Sequence of chain 6.C:
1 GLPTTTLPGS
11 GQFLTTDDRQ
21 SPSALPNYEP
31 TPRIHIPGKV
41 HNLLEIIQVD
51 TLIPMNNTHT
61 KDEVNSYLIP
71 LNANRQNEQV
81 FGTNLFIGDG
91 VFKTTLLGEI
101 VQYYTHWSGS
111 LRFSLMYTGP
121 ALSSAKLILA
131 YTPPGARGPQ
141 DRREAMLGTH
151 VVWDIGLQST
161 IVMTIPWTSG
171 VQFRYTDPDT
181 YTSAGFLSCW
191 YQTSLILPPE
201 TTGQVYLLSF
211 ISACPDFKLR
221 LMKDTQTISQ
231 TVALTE

Binding-site contacts:
Ligand atom C6B contacts residue TYR128 of chain 5.A at 3.8 Å (hydrophobic).
Ligand atom N3A contacts residue PHE186 of chain 5.A at 3.9 Å.
Ligand atom N3A contacts residue PRO174 of chain 5.A at 3.7 Å.
Ligand atom CL1 contacts residue ILE104 of chain 5.A at 3.5 Å.
Ligand atom C2C contacts residue TYR128 of chain 5.A at 3.8 Å (hydrophobic).
Ligand atom C5C contacts residue TYR152 of chain 5.A at 3.9 Å (hydrophobic).
Ligand atom C4B contacts residue TYR152 of chain 5.A at 3.8 Å (hydrophobic).
Ligand atom C5A contacts residue ALA150 of chain 5.A at 3.9 Å (hydrophobic).
Ligand atom C3B contacts residue TYR152 of chain 5.A at 3.7 Å (hydrophobic).
Ligand atom C2B contacts residue TYR152 of chain 5.A at 3.8 Å (hydrophobic).
Ligand atom C5A contacts residue MET224 of chain 5.A at 3.5 Å (hydrophobic).
Ligand atom C5C contacts residue VAL191 of chain 5.A at 3.9 Å (hydrophobic).
Ligand atom C5C contacts residue VAL188 of chain 5.A at 3.9 Å (hydrophobic).
Ligand atom C1B contacts residue VAL188 of chain 5.A at 3.9 Å (hydrophobic).
Ligand atom C31 contacts residue TYR197 of chain 5.A at 3.9 Å (hydrophobic).
Ligand atom N2 contacts residue ASN219 of chain 5.A at 3.6 Å.
Ligand atom C4 contacts residue LEU106 of chain 5.A at 3.6 Å (hydrophobic).
Ligand atom C4B contacts residue MET224 of chain 5.A at 3.8 Å (hydrophobic).
Ligand atom C2A contacts residue PHE186 of chain 5.A at 3.2 Å (hydrophobic).
Ligand atom C4C contacts residue VAL188 of chain 5.A at 3.9 Å (hydrophobic).
Ligand atom C2A contacts residue MET224 of chain 5.A at 3.4 Å (hydrophobic).
Ligand atom N3A contacts residue ALA24 of chain 5.C at 3.6 Å.
Ligand atom C1C contacts residue TYR128 of chain 5.A at 3.7 Å (hydrophobic).
Ligand atom O1A contacts residue MET224 of chain 5.A at 2.8 Å.
Ligand atom C5A contacts residue VAL176 of chain 5.A at 3.2 Å (hydrophobic).
Ligand atom O1B contacts residue ILE104 of chain 5.A at 3.8 Å.
Ligand atom C5 contacts residue LEU106 of chain 5.A at 3.7 Å (hydrophobic).
Ligand atom C3C contacts residue TYR128 of chain 5.A at 3.4 Å (hydrophobic).
Ligand atom CL1 contacts residue TYR128 of chain 5.A at 3.3 Å.
Ligand atom O1A contacts residue PHE186 of chain 5.A at 2.8 Å.
Ligand atom C5A contacts residue PHE186 of chain 5.A at 3.4 Å (hydrophobic).
Ligand atom C4B contacts residue PHE186 of chain 5.A at 3.4 Å (hydrophobic).
Ligand atom C2C contacts residue TYR197 of chain 5.A at 3.8 Å (hydrophobic).
Ligand atom C5B contacts residue PHE186 of chain 5.A at 3.5 Å (hydrophobic).
Ligand atom C4C contacts residue VAL191 of chain 5.A at 3.5 Å (hydrophobic).
Ligand atom C1C contacts residue LEU106 of chain 5.A at 3.5 Å (hydrophobic).
Ligand atom C4A contacts residue PRO174 of chain 5.A at 3.3 Å (hydrophobic).
Ligand atom O1 contacts residue MET221 of chain 5.A at 3.2 Å (h-bond).
Ligand atom C5B contacts residue MET224 of chain 5.A at 3.5 Å (hydrophobic).
Ligand atom C2B contacts residue VAL188 of chain 5.A at 3.7 Å (hydrophobic).

Sequence of chain 5.A:
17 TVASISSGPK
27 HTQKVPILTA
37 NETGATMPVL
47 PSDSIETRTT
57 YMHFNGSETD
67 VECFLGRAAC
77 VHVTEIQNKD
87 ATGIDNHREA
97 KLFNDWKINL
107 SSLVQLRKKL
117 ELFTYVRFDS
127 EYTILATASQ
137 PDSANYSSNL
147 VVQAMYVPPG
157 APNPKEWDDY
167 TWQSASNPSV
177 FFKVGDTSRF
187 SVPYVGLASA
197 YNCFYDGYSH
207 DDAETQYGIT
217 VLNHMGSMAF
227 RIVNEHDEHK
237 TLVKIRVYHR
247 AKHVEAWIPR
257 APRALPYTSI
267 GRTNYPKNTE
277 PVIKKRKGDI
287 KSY

Sequence of chain 5.C:
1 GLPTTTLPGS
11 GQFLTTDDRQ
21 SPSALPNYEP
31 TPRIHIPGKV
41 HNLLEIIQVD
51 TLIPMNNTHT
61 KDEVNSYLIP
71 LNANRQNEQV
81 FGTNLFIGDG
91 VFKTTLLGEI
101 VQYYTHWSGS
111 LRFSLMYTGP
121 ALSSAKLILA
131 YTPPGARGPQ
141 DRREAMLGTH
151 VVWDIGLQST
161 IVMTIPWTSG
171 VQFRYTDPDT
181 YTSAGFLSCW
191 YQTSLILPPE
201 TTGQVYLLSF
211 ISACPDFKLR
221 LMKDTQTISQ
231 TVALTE

This small molecule binds to this protein.
Small molecule (SMILES): Cc1cc(CCCCCOc2ccc(C3=NCCO3)cc2Cl)on1